Binding-site contacts:
Ligand atom C20 contacts residue ILE63 of chain 1.A at 3.9 Å (hydrophobic).
Ligand atom C05 contacts residue LEU148 of chain 1.A at 3.9 Å (hydrophobic).
Ligand atom O06 contacts residue ILE52 of chain 1.A at 3.6 Å.
Ligand atom F09 contacts residue VAL154 of chain 1.A at 3.0 Å.
Ligand atom C12 contacts residue LEU55 of chain 1.A at 3.7 Å (hydrophobic).
Ligand atom C25 contacts residue LEU58 of chain 1.A at 3.6 Å (hydrophobic).
Ligand atom C16 contacts residue PHE146 of chain 1.A at 3.9 Å (hydrophobic).
Ligand atom C03 contacts residue PHE146 of chain 1.A at 3.9 Å (hydrophobic).
Ligand atom C23 contacts residue CYS118 of chain 1.A at 3.6 Å (hydrophobic).
Ligand atom O26 contacts residue ASP145 of chain 1.A at 3.8 Å.
Ligand atom C23 contacts residue PHE146 of chain 1.A at 3.7 Å (hydrophobic).
Ligand atom F10 contacts residue LEU78 of chain 1.A at 3.1 Å.
Ligand atom C24 contacts residue CYS118 of chain 1.A at 3.7 Å (hydrophobic).
Ligand atom N19 contacts residue LEU58 of chain 1.A at 2.8 Å (h-bond).
Ligand atom C02 contacts residue LYS33 of chain 1.A at 3.8 Å.
Ligand atom F10 contacts residue ILE35 of chain 1.A at 3.2 Å.
Ligand atom C23 contacts residue VAL123 of chain 1.A at 3.5 Å (hydrophobic).
Ligand atom C11 contacts residue LEU148 of chain 1.A at 3.6 Å (hydrophobic).
Ligand atom C02 contacts residue PHE146 of chain 1.A at 3.5 Å (hydrophobic).
Ligand atom O01 contacts residue ASP145 of chain 1.A at 3.4 Å.
Ligand atom F08 contacts residue LEU148 of chain 1.A at 3.8 Å.
Ligand atom C02 contacts residue PHE80 of chain 1.A at 3.4 Å (hydrophobic).
Ligand atom F08 contacts residue ALA149 of chain 1.A at 3.3 Å.
Ligand atom N19 contacts residue LEU55 of chain 1.A at 3.4 Å (h-bond).
Ligand atom C18 contacts residue LEU55 of chain 1.A at 3.8 Å (hydrophobic).
Ligand atom F09 contacts residue ILE52 of chain 1.A at 3.8 Å.
Ligand atom C18 contacts residue LEU58 of chain 1.A at 3.9 Å (hydrophobic).
Ligand atom N14 contacts residue PHE80 of chain 1.A at 3.7 Å.
Ligand atom C17 contacts residue ILE63 of chain 1.A at 3.7 Å (hydrophobic).
Ligand atom C22 contacts residue PHE146 of chain 1.A at 3.5 Å (hydrophobic).
Ligand atom C20 contacts residue LEU58 of chain 1.A at 3.5 Å (hydrophobic).
Ligand atom C18 contacts residue VAL64 of chain 1.A at 3.5 Å (hydrophobic).
Ligand atom C21 contacts residue ILE63 of chain 1.A at 3.7 Å (hydrophobic).
Ligand atom O01 contacts residue PHE80 of chain 1.A at 3.5 Å.
Ligand atom O26 contacts residue LYS33 of chain 1.A at 2.7 Å (salt-bridge).
Ligand atom O26 contacts residue PHE80 of chain 1.A at 3.6 Å.
Ligand atom C03 contacts residue PHE80 of chain 1.A at 3.9 Å (hydrophobic).
Ligand atom C12 contacts residue LEU148 of chain 1.A at 3.4 Å (hydrophobic).
Ligand atom C04 contacts residue LEU78 of chain 1.A at 3.6 Å (hydrophobic).
Ligand atom O01 contacts residue PHE146 of chain 1.A at 2.9 Å (h-bond).

Sequence of chain 1.A:
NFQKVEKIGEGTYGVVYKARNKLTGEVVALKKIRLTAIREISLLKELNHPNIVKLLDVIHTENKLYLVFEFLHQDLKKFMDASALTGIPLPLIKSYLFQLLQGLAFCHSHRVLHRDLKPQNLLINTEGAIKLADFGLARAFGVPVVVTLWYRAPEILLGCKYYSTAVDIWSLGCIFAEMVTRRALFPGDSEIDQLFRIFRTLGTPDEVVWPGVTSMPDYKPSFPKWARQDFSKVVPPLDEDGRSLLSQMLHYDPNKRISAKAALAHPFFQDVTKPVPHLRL

The small molecule below binds the protein below.
Small molecule (SMILES): O=C(O)c1cc(OC(F)(F)F)ccc1NCCc1c[nH]c2ccccc12